A small-molecule ligand and the protein it binds are described below.
Small molecule (SMILES): CC(=O)N[C@@H]1[C@@H](O)[C@H](O)[C@@H](CO)O[C@H]1O

Binding-site contacts:
Ligand atom C8 contacts residue PHE121 of chain 1.I at 4.1 Å (hydrophobic).
Ligand atom C8 contacts residue SER120 of chain 1.I at 4.0 Å.
Ligand atom C5 contacts residue ASN122 of chain 1.I at 3.7 Å.
Ligand atom C8 contacts residue LYS133 of chain 1.I at 4.2 Å.
Ligand atom C8 contacts residue GLN100 of chain 1.I at 3.7 Å.
Ligand atom C4 contacts residue ASN122 of chain 1.I at 4.2 Å.
Ligand atom O7 contacts residue GLN100 of chain 1.I at 4.3 Å.
Ligand atom C7 contacts residue GLN100 of chain 1.I at 4.3 Å.
Ligand atom C7 contacts residue ASN122 of chain 1.I at 3.3 Å.
Ligand atom O7 contacts residue ASN122 of chain 1.I at 3.3 Å (h-bond).
Ligand atom O5 contacts residue ASN122 of chain 1.I at 2.3 Å (h-bond).
Ligand atom C3 contacts residue ASN122 of chain 1.I at 3.8 Å.
Ligand atom C1 contacts residue ASN122 of chain 1.I at 1.4 Å.
Ligand atom O7 contacts residue THR98 of chain 1.I at 4.5 Å.
Ligand atom C8 contacts residue ASN122 of chain 1.I at 4.4 Å.
Ligand atom N2 contacts residue ASN122 of chain 1.I at 3.0 Å (h-bond).
Ligand atom C2 contacts residue ASN122 of chain 1.I at 2.5 Å.

Sequence of chain 1.I:
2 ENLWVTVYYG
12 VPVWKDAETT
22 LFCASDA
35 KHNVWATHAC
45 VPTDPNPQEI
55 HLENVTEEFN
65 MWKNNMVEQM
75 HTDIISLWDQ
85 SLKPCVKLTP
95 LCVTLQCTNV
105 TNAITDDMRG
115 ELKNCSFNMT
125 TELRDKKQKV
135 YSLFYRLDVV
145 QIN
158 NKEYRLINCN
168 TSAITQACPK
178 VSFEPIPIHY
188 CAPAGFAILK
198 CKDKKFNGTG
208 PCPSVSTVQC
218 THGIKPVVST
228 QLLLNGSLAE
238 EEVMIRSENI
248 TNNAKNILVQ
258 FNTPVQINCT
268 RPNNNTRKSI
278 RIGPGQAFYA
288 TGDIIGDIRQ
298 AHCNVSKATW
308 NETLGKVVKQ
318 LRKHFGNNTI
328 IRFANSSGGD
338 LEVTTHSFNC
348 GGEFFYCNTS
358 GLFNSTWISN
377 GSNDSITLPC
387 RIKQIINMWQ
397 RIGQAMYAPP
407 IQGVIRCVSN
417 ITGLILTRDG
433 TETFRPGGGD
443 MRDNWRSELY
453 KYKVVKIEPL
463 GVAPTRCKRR